Sequence of chain 18.A:
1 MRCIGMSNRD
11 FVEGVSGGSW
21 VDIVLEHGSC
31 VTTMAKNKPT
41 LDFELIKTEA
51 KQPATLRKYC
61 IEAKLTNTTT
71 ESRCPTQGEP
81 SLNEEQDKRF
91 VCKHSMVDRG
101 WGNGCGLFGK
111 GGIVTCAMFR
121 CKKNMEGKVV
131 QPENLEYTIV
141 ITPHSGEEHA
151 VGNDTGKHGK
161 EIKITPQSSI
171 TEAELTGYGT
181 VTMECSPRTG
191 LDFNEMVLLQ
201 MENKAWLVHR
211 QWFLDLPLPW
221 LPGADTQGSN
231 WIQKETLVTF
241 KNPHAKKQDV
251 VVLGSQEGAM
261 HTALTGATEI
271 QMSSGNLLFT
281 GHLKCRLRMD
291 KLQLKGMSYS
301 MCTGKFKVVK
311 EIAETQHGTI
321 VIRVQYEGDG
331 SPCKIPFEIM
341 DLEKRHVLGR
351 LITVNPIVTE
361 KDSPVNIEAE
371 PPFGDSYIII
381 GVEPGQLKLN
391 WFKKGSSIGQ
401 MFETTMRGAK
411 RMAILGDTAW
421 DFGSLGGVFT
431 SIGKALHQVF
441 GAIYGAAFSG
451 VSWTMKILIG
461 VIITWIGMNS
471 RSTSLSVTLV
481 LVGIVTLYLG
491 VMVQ

Binding-site contacts:
Ligand atom O5 contacts residue ASN153 of chain 18.C at 2.4 Å (h-bond).
Ligand atom C5 contacts residue ASN153 of chain 18.C at 3.7 Å.
Ligand atom C6 contacts residue HIS158 of chain 18.C at 3.7 Å.
Ligand atom C2 contacts residue ASN153 of chain 18.C at 2.5 Å.
Ligand atom C5 contacts residue HIS158 of chain 18.C at 4.0 Å.
Ligand atom C5 contacts residue LYS157 of chain 18.C at 3.9 Å.
Ligand atom C7 contacts residue GLY102 of chain 18.A at 4.1 Å.
Ligand atom C5 contacts residue HIS149 of chain 18.C at 4.2 Å.
Ligand atom C4 contacts residue HIS149 of chain 18.C at 4.0 Å.
Ligand atom C3 contacts residue ASN153 of chain 18.C at 3.8 Å.
Ligand atom C1 contacts residue ASN153 of chain 18.C at 1.4 Å.
Ligand atom C4 contacts residue ASN153 of chain 18.C at 4.2 Å.
Ligand atom C6 contacts residue LYS157 of chain 18.C at 3.6 Å.
Ligand atom C1 contacts residue THR155 of chain 18.C at 3.8 Å.
Ligand atom C8 contacts residue TRP101 of chain 18.A at 4.4 Å (hydrophobic).
Ligand atom C8 contacts residue HIS149 of chain 18.C at 3.7 Å.
Ligand atom O5 contacts residue HIS149 of chain 18.C at 3.5 Å.
Ligand atom C2 contacts residue HIS149 of chain 18.C at 3.6 Å.
Ligand atom O3 contacts residue HIS149 of chain 18.C at 4.0 Å.
Ligand atom O5 contacts residue HIS158 of chain 18.C at 3.1 Å.
Ligand atom C1 contacts residue HIS158 of chain 18.C at 4.1 Å.
Ligand atom O7 contacts residue ASN153 of chain 18.C at 4.5 Å.
Ligand atom C8 contacts residue ASN153 of chain 18.C at 4.0 Å.
Ligand atom N2 contacts residue ASN153 of chain 18.C at 2.9 Å (h-bond).
Ligand atom N2 contacts residue HIS149 of chain 18.C at 4.2 Å.
Ligand atom O7 contacts residue GLY102 of chain 18.A at 3.0 Å (h-bond).
Ligand atom C1 contacts residue HIS149 of chain 18.C at 3.4 Å.
Ligand atom O5 contacts residue THR155 of chain 18.C at 4.5 Å.
Ligand atom O4 contacts residue LYS157 of chain 18.C at 4.5 Å.
Ligand atom O7 contacts residue TRP101 of chain 18.A at 3.8 Å.
Ligand atom C3 contacts residue HIS149 of chain 18.C at 4.3 Å.
Ligand atom C7 contacts residue ASN153 of chain 18.C at 3.6 Å.
Ligand atom O6 contacts residue LYS157 of chain 18.C at 3.2 Å (salt-bridge).
Ligand atom C7 contacts residue HIS149 of chain 18.C at 4.3 Å.

The protein below binds the small molecule below.
Small molecule (SMILES): CC(=O)N[C@@H]1[C@@H](O)[C@H](O)[C@@H](CO)O[C@H]1O

Sequence of chain 18.C:
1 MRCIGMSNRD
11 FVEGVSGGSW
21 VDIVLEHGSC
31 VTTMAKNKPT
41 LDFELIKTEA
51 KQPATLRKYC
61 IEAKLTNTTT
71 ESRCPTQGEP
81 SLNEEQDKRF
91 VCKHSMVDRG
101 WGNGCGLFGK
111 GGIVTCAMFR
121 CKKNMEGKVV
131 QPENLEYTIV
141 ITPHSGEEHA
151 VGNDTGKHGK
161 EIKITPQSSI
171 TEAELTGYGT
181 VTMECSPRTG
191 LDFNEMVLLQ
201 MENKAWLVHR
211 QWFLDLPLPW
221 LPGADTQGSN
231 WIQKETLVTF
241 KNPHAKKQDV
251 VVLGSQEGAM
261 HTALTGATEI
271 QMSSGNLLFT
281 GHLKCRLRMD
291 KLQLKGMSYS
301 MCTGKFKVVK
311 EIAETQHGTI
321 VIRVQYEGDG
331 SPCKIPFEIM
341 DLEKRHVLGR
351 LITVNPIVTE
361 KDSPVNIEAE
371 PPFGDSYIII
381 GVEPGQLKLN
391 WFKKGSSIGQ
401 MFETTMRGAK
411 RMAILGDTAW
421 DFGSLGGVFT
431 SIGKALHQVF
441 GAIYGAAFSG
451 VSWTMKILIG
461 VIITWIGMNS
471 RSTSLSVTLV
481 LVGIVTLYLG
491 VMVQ